Binding-site contacts:
Ligand atom C8 contacts residue ILE486 of chain 1.A at 4.0 Å (hydrophobic).
Ligand atom C25 contacts residue ALA561 of chain 1.B at 3.5 Å (hydrophobic).
Ligand atom O1 contacts residue THR479 of chain 1.A at 2.6 Å (h-bond).
Ligand atom C3 contacts residue THR479 of chain 1.A at 3.6 Å.
Ligand atom C27 contacts residue ALA561 of chain 1.B at 3.7 Å (hydrophobic).
Ligand atom C3 contacts residue GLN483 of chain 1.A at 3.5 Å.
Ligand atom O1 contacts residue GLN483 of chain 1.A at 3.1 Å.
Ligand atom C4 contacts residue GLN483 of chain 1.A at 4.0 Å.
Ligand atom C2 contacts residue ILE482 of chain 1.A at 3.9 Å (hydrophobic).
Ligand atom C25 contacts residue PHE456 of chain 1.A at 3.9 Å (hydrophobic).
Ligand atom C2 contacts residue MET466 of chain 1.A at 4.2 Å (hydrophobic).
Ligand atom C21 contacts residue ILE565 of chain 1.B at 3.8 Å (hydrophobic).
Ligand atom C1 contacts residue ILE486 of chain 1.A at 4.0 Å (hydrophobic).
Ligand atom C28 contacts residue PHE456 of chain 1.A at 3.3 Å (hydrophobic).
Ligand atom C24 contacts residue ALA561 of chain 1.B at 3.6 Å (hydrophobic).
Ligand atom C18 contacts residue ILE428 of chain 1.A at 4.1 Å (hydrophobic).
Ligand atom C18 contacts residue LEU460 of chain 1.A at 3.7 Å (hydrophobic).
Ligand atom C1 contacts residue MET466 of chain 1.A at 3.9 Å (hydrophobic).
Ligand atom C27 contacts residue ILE557 of chain 1.B at 3.4 Å (hydrophobic).
Ligand atom C3 contacts residue PHE425 of chain 1.A at 4.0 Å (hydrophobic).
Ligand atom C9 contacts residue ILE486 of chain 1.A at 3.7 Å (hydrophobic).
Ligand atom C21 contacts residue VAL459 of chain 1.A at 3.5 Å (hydrophobic).
Ligand atom C23 contacts residue VAL459 of chain 1.A at 3.9 Å (hydrophobic).
Ligand atom C26 contacts residue PHE456 of chain 1.A at 3.2 Å (hydrophobic).
Ligand atom C6 contacts residue PRO424 of chain 1.A at 4.2 Å (hydrophobic).
Ligand atom C1 contacts residue ILE482 of chain 1.A at 3.8 Å (hydrophobic).
Ligand atom C21 contacts residue PHE504 of chain 1.B at 3.4 Å (hydrophobic).
Ligand atom O1 contacts residue PHE425 of chain 1.A at 3.9 Å.
Ligand atom C20 contacts residue VAL459 of chain 1.A at 3.8 Å (hydrophobic).
Ligand atom C12 contacts residue CYS463 of chain 1.A at 4.0 Å (hydrophobic).
Ligand atom C2 contacts residue PHE425 of chain 1.A at 3.8 Å (hydrophobic).
Ligand atom C18 contacts residue CYS463 of chain 1.A at 3.8 Å (hydrophobic).
Ligand atom C27 contacts residue THR558 of chain 1.B at 4.0 Å.
Ligand atom C27 contacts residue PHE456 of chain 1.A at 3.4 Å (hydrophobic).
Ligand atom C2 contacts residue THR479 of chain 1.A at 3.9 Å.
Ligand atom C26 contacts residue VAL459 of chain 1.A at 3.6 Å (hydrophobic).
Ligand atom C19 contacts residue PHE425 of chain 1.A at 3.4 Å (hydrophobic).
Ligand atom C11 contacts residue CYS463 of chain 1.A at 4.0 Å (hydrophobic).
Ligand atom C20 contacts residue LEU460 of chain 1.A at 4.1 Å (hydrophobic).
Ligand atom C4 contacts residue PHE425 of chain 1.A at 3.7 Å (hydrophobic).

This small molecule binds to this protein.
Small molecule (SMILES): CC(C)[C@@H](C)/C=C/[C@@H](C)[C@H]1CC[C@H]2C3=CC=C4C[C@@H](O)CC[C@]4(C)[C@H]3CC[C@]12C

Sequence of chain 1.A:
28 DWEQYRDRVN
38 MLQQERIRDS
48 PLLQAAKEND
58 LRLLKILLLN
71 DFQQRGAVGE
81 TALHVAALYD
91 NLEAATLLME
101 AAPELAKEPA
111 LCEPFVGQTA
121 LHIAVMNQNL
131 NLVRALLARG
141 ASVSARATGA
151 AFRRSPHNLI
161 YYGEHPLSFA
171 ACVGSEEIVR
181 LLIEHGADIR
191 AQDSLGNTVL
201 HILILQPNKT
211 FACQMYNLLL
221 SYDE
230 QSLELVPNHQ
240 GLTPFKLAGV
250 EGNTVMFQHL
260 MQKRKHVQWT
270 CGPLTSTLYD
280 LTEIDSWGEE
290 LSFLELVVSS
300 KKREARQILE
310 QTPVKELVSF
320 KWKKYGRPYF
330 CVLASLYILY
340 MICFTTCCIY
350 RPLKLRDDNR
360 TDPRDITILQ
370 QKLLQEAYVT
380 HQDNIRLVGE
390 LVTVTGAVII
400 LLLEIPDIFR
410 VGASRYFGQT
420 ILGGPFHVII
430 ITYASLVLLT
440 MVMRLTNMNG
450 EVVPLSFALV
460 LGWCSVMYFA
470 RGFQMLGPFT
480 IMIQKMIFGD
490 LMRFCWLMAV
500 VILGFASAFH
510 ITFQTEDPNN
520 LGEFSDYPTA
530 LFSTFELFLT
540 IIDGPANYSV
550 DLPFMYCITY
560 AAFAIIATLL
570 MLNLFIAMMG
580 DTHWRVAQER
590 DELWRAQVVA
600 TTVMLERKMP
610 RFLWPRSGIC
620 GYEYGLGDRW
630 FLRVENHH

Sequence of chain 1.B:
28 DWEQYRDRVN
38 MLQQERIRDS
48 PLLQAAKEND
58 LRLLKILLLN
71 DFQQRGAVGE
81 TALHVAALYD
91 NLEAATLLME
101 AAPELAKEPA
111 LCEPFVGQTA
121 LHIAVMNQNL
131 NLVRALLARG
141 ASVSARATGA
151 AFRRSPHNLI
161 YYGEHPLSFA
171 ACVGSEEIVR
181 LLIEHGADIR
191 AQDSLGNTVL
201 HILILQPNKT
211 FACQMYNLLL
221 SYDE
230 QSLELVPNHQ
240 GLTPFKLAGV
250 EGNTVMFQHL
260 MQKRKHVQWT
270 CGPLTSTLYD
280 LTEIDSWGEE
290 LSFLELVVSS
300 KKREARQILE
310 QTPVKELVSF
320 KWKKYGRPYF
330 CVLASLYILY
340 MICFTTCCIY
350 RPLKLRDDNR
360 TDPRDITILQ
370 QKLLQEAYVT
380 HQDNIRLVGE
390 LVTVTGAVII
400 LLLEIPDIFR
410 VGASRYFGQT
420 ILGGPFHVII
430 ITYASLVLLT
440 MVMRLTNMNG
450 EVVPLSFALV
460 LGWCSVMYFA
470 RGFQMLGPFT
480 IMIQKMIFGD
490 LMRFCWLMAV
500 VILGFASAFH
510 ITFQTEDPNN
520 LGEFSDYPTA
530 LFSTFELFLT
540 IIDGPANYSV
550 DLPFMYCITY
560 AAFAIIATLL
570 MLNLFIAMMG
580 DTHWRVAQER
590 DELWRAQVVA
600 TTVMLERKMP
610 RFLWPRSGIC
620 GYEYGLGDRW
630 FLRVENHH